Sequence of chain 1.A:
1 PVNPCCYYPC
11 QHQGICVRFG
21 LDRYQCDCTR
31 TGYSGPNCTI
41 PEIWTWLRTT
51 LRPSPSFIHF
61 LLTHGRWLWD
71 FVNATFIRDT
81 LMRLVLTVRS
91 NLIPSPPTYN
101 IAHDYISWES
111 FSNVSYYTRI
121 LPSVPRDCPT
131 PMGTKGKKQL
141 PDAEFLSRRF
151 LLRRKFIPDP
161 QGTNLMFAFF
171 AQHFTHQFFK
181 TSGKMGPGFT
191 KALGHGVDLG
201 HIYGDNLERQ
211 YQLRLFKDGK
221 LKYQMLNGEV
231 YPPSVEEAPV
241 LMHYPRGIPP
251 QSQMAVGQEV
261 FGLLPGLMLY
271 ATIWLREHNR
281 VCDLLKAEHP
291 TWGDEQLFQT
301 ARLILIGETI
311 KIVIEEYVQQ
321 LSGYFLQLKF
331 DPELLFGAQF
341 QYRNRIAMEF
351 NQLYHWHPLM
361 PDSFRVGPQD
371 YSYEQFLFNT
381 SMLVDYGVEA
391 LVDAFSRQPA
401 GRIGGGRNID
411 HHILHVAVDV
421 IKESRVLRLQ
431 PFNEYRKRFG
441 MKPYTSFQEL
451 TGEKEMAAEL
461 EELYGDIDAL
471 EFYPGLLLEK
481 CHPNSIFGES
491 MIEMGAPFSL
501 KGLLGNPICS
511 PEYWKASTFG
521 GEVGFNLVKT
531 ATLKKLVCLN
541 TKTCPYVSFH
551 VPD

Sequence of chain 2.A:
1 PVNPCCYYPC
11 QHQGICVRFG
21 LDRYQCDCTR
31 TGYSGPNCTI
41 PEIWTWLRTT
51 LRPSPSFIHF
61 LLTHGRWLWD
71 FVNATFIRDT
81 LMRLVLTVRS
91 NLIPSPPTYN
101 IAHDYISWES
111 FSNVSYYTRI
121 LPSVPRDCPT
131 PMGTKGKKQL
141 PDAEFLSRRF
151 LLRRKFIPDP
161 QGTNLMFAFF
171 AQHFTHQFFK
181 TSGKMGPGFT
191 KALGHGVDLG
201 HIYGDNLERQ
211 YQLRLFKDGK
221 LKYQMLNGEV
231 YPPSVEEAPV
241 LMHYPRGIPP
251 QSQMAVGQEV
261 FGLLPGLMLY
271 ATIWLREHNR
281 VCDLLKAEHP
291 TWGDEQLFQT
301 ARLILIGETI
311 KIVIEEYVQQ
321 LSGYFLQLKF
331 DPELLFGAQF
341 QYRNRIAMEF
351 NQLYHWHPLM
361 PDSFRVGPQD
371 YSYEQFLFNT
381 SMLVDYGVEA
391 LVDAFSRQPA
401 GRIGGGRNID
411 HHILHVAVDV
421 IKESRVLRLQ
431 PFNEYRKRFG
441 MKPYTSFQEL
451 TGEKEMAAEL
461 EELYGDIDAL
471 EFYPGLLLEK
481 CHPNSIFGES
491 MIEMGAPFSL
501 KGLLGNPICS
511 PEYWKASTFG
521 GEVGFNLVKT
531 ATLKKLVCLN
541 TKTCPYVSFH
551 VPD

Binding-site contacts:
Ligand atom C5 contacts residue ASN113 of chain 2.A at 3.7 Å.
Ligand atom O6 contacts residue PHE189 of chain 2.A at 3.7 Å.
Ligand atom O6 contacts residue LEU207 of chain 1.A at 4.3 Å.
Ligand atom C1 contacts residue ASN113 of chain 2.A at 1.5 Å.
Ligand atom O5 contacts residue LEU207 of chain 1.A at 3.5 Å.
Ligand atom O5 contacts residue GLN212 of chain 1.A at 3.5 Å (h-bond).
Ligand atom C4 contacts residue ASN113 of chain 2.A at 4.2 Å.
Ligand atom C6 contacts residue GLN212 of chain 1.A at 3.3 Å.
Ligand atom C6 contacts residue LEU207 of chain 1.A at 3.9 Å (hydrophobic).
Ligand atom C1 contacts residue GLU109 of chain 2.A at 3.9 Å.
Ligand atom O6 contacts residue GLN212 of chain 1.A at 4.1 Å.
Ligand atom O5 contacts residue GLU109 of chain 2.A at 3.8 Å.
Ligand atom O5 contacts residue TYR116 of chain 2.A at 3.4 Å.
Ligand atom C1 contacts residue GLN212 of chain 1.A at 4.2 Å.
Ligand atom C8 contacts residue MET185 of chain 2.A at 3.4 Å (hydrophobic).
Ligand atom N2 contacts residue SER115 of chain 2.A at 4.1 Å.
Ligand atom C1 contacts residue TYR116 of chain 2.A at 3.9 Å (hydrophobic).
Ligand atom O6 contacts residue GLU208 of chain 1.A at 3.4 Å (salt-bridge).
Ligand atom C5 contacts residue GLN212 of chain 1.A at 3.9 Å.
Ligand atom C6 contacts residue PHE189 of chain 2.A at 4.3 Å (hydrophobic).
Ligand atom C8 contacts residue PHE189 of chain 2.A at 4.1 Å (hydrophobic).
Ligand atom C1 contacts residue LEU207 of chain 1.A at 4.2 Å (hydrophobic).
Ligand atom C5 contacts residue TYR211 of chain 1.A at 3.8 Å (hydrophobic).
Ligand atom C6 contacts residue TYR211 of chain 1.A at 3.5 Å (hydrophobic).
Ligand atom O6 contacts residue TYR116 of chain 2.A at 2.5 Å (h-bond).
Ligand atom O7 contacts residue ASN113 of chain 2.A at 3.5 Å (h-bond).
Ligand atom O5 contacts residue ASN113 of chain 2.A at 2.4 Å (h-bond).
Ligand atom N2 contacts residue ASN113 of chain 2.A at 2.9 Å (h-bond).
Ligand atom C4 contacts residue LEU207 of chain 1.A at 3.6 Å (hydrophobic).
Ligand atom C7 contacts residue ASN113 of chain 2.A at 3.6 Å.
Ligand atom C6 contacts residue TYR116 of chain 2.A at 3.7 Å (hydrophobic).
Ligand atom C3 contacts residue ASN113 of chain 2.A at 3.8 Å.
Ligand atom O6 contacts residue PRO239 of chain 1.A at 3.5 Å.
Ligand atom O6 contacts residue GLN212 of chain 1.A at 4.0 Å.
Ligand atom C2 contacts residue ASN113 of chain 2.A at 2.4 Å.
Ligand atom C5 contacts residue PHE189 of chain 2.A at 4.0 Å (hydrophobic).
Ligand atom C5 contacts residue LEU207 of chain 1.A at 3.9 Å (hydrophobic).
Ligand atom O6 contacts residue TYR211 of chain 1.A at 4.1 Å.
Ligand atom C5 contacts residue PRO239 of chain 1.A at 4.3 Å (hydrophobic).
Ligand atom C6 contacts residue PRO239 of chain 1.A at 3.0 Å (hydrophobic).

The protein below binds the small molecule below.
Small molecule (SMILES): CC(=O)N[C@H]1[C@H](O[C@H]2[C@H](O)[C@@H](NC(C)=O)CO[C@@H]2CO)O[C@H](CO)[C@@H](O[C@@H]2O[C@H](CO[C@@H]3O[C@H](CO)[C@@H](O)[C@H](O[C@H]4O[C@H](CO)[C@@H](O)[C@H](O)[C@@H]4O)[C@@H]3O)[C@@H](O)[C@H](O)[C@@H]2O)[C@@H]1O